Binding-site contacts:
Ligand atom C10 contacts residue TYR154 of chain 1.B at 4.1 Å (hydrophobic).
Ligand atom BR2 contacts residue HIS175 of chain 1.B at 3.7 Å.
Ligand atom O2 contacts residue TYR154 of chain 1.B at 3.3 Å (h-bond).
Ligand atom C5 contacts residue VAL247 of chain 1.B at 3.9 Å (hydrophobic).
Ligand atom BR2 contacts residue VAL247 of chain 1.B at 4.2 Å.
Ligand atom BR1 contacts residue THR172 of chain 1.B at 3.1 Å.
Ligand atom C4 contacts residue VAL247 of chain 1.B at 3.9 Å (hydrophobic).
Ligand atom O5 contacts residue VAL247 of chain 1.B at 4.3 Å.
Ligand atom O2 contacts residue LEU155 of chain 1.B at 3.9 Å.
Ligand atom C10 contacts residue ARG152 of chain 1.B at 3.2 Å.
Ligand atom BR1 contacts residue GLY174 of chain 1.B at 3.5 Å.
Ligand atom BR1 contacts residue HIS175 of chain 1.B at 3.8 Å.
Ligand atom C12 contacts residue VAL247 of chain 1.B at 3.9 Å (hydrophobic).
Ligand atom C3 contacts residue VAL247 of chain 1.B at 4.3 Å (hydrophobic).
Ligand atom C12 contacts residue GLY174 of chain 1.B at 4.1 Å.
Ligand atom BR1 contacts residue LEU177 of chain 1.B at 4.2 Å.
Ligand atom C11 contacts residue GLY174 of chain 1.B at 4.2 Å.
Ligand atom O4 contacts residue PRO242 of chain 1.B at 3.7 Å.
Ligand atom O2 contacts residue ARG152 of chain 1.B at 2.9 Å (salt-bridge).
Ligand atom C13 contacts residue VAL247 of chain 1.B at 3.6 Å (hydrophobic).
Ligand atom C9 contacts residue ARG152 of chain 1.B at 4.4 Å.
Ligand atom O5 contacts residue SER346 of chain 1.B at 2.6 Å (h-bond).
Ligand atom C14 contacts residue VAL247 of chain 1.B at 3.8 Å (hydrophobic).
Ligand atom C6 contacts residue VAL247 of chain 1.B at 4.2 Å (hydrophobic).
Ligand atom C14 contacts residue SER346 of chain 1.B at 3.9 Å.
Ligand atom BR2 contacts residue VAL360 of chain 1.B at 3.7 Å.
Ligand atom BR1 contacts residue ARG176 of chain 1.B at 3.7 Å.
Ligand atom BR2 contacts residue MET362 of chain 1.B at 3.5 Å.
Ligand atom O3 contacts residue ARG152 of chain 1.B at 3.2 Å (salt-bridge).
Ligand atom BR2 contacts residue ARG176 of chain 1.B at 4.4 Å.
Ligand atom O4 contacts residue GLY174 of chain 1.B at 4.3 Å.
Ligand atom BR2 contacts residue SER346 of chain 1.B at 3.6 Å.
Ligand atom BR2 contacts residue VAL361 of chain 1.B at 3.9 Å.
Ligand atom S1 contacts residue GLY174 of chain 1.B at 3.9 Å.
Ligand atom C7 contacts residue GLY174 of chain 1.B at 3.6 Å.
Ligand atom C5 contacts residue GLY174 of chain 1.B at 4.5 Å.
Ligand atom N1 contacts residue ARG152 of chain 1.B at 4.4 Å.
Ligand atom C13 contacts residue SER346 of chain 1.B at 4.3 Å.

A small-molecule ligand and the protein it binds are described below.
Small molecule (SMILES): CCOc1cc(C[C@H]2SC(=S)N(CC(=O)O)C2=O)c(Br)c(Br)c1O

Sequence of chain 1.B:
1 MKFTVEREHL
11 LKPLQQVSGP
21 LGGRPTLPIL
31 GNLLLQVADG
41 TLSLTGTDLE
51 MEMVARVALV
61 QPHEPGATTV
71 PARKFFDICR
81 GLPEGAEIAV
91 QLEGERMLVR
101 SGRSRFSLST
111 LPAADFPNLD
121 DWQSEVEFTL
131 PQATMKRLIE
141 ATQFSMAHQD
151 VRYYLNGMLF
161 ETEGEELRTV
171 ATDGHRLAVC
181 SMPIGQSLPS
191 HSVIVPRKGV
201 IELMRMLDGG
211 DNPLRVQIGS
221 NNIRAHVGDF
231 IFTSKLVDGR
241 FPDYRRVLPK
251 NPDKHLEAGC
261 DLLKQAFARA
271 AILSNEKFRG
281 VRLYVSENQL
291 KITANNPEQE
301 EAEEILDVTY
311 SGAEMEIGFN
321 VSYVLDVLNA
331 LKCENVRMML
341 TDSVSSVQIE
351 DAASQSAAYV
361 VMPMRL